Sequence of chain 1.A:
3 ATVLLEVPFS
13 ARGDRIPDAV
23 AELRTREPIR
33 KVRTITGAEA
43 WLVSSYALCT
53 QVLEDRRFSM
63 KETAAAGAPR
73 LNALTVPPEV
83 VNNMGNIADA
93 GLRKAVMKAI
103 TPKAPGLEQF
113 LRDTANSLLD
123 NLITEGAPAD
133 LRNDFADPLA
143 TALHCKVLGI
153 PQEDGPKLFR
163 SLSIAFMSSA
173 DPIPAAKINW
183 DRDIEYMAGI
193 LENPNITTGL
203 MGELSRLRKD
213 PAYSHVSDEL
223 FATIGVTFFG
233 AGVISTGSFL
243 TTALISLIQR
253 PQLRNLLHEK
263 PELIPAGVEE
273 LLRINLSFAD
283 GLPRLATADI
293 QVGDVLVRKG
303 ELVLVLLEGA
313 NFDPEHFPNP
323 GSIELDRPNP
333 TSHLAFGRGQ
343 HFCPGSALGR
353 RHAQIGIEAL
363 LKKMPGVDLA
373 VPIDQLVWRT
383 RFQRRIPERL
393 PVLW

Binding-site contacts:
Ligand atom N25 contacts residue SER237 of chain 1.A at 3.0 Å (h-bond).
Ligand atom N11 contacts residue VAL78 of chain 1.A at 3.8 Å.
Ligand atom C2 contacts residue PHE168 of chain 1.A at 4.0 Å (hydrophobic).
Ligand atom C14 contacts residue THR229 of chain 1.A at 3.5 Å.
Ligand atom O1 contacts residue ALA167 of chain 1.A at 3.7 Å.
Ligand atom C19 contacts residue ALA233 of chain 1.A at 3.5 Å (hydrophobic).
Ligand atom C22 contacts residue HEM1 of chain 1.C at 3.8 Å.
Ligand atom C21 contacts residue HEM1 of chain 1.C at 3.1 Å.
Ligand atom C2 contacts residue VAL78 of chain 1.A at 3.6 Å (hydrophobic).
Ligand atom C5 contacts residue THR77 of chain 1.A at 3.3 Å.
Ligand atom C22 contacts residue ARG386 of chain 1.A at 3.8 Å.
Ligand atom C18 contacts residue HEM1 of chain 1.C at 3.9 Å.
Ligand atom C6 contacts residue PHE168 of chain 1.A at 3.9 Å (hydrophobic).
Ligand atom C22 contacts residue PHE280 of chain 1.A at 3.7 Å (hydrophobic).
Ligand atom N25 contacts residue HEM1 of chain 1.C at 2.2 Å.
Ligand atom C13 contacts residue VAL82 of chain 1.A at 3.7 Å (hydrophobic).
Ligand atom O1 contacts residue PHE168 of chain 1.A at 3.7 Å.
Ligand atom C20 contacts residue SER237 of chain 1.A at 3.7 Å.
Ligand atom C15 contacts residue HEM1 of chain 1.C at 3.6 Å.
Ligand atom C19 contacts residue HEM1 of chain 1.C at 3.2 Å.
Ligand atom C20 contacts residue HEM1 of chain 1.C at 3.1 Å.
Ligand atom C1 contacts residue PHE168 of chain 1.A at 3.6 Å (hydrophobic).
Ligand atom C6 contacts residue VAL78 of chain 1.A at 3.6 Å (hydrophobic).
Ligand atom C4 contacts residue VAL78 of chain 1.A at 3.8 Å (hydrophobic).
Ligand atom C6 contacts residue ALA167 of chain 1.A at 3.3 Å (hydrophobic).
Ligand atom N10 contacts residue VAL83 of chain 1.A at 3.7 Å.
Ligand atom C21 contacts residue ARG386 of chain 1.A at 3.4 Å.
Ligand atom C21 contacts residue PHE280 of chain 1.A at 3.5 Å (hydrophobic).
Ligand atom C5 contacts residue ALA167 of chain 1.A at 4.0 Å (hydrophobic).
Ligand atom N25 contacts residue ALA233 of chain 1.A at 3.9 Å.
Ligand atom C3 contacts residue VAL82 of chain 1.A at 4.0 Å (hydrophobic).
Ligand atom N24 contacts residue VAL83 of chain 1.A at 3.8 Å.
Ligand atom C3 contacts residue VAL78 of chain 1.A at 3.7 Å (hydrophobic).
Ligand atom C13 contacts residue THR229 of chain 1.A at 3.9 Å.
Ligand atom C6 contacts residue THR77 of chain 1.A at 3.3 Å.
Ligand atom C21 contacts residue SER237 of chain 1.A at 4.0 Å.
Ligand atom C1 contacts residue VAL78 of chain 1.A at 3.5 Å (hydrophobic).
Ligand atom C20 contacts residue ARG386 of chain 1.A at 4.0 Å.
Ligand atom C7 contacts residue VAL78 of chain 1.A at 4.1 Å (hydrophobic).
Ligand atom C5 contacts residue VAL78 of chain 1.A at 3.7 Å (hydrophobic).

The small molecule below binds the protein below.
Small molecule (SMILES): Nc1cccc(-c2cccc(-c3c(-c4ccc(O)cc4)n[nH]c3N)c2)c1